A protein and the small-molecule ligand that binds it are described below.
Small molecule (SMILES): CCCCCC(=O)N1C[C@@H](C)c2c1cc(O)c1ccccc21

Binding-site contacts:
Ligand atom O contacts residue MET121 of chain 2.C at 3.8 Å.
Ligand atom C16 contacts residue CYS303 of chain 2.C at 3.5 Å (hydrophobic).
Ligand atom C7 contacts residue ILE304 of chain 2.C at 3.7 Å (hydrophobic).
Ligand atom C2 contacts residue TYR297 of chain 2.C at 3.5 Å (hydrophobic).
Ligand atom C14 contacts residue TRP178 of chain 2.C at 3.8 Å (hydrophobic).
Ligand atom C5 contacts residue TYR297 of chain 2.C at 4.0 Å (hydrophobic).
Ligand atom C1 contacts residue GLN293 of chain 2.C at 3.7 Å.
Ligand atom C14 contacts residue VAL460 of chain 2.C at 3.9 Å (hydrophobic).
Ligand atom C3 contacts residue TYR297 of chain 2.C at 4.2 Å (hydrophobic).
Ligand atom C contacts residue TYR297 of chain 2.C at 3.9 Å (hydrophobic).
Ligand atom C6 contacts residue TYR297 of chain 2.C at 3.8 Å (hydrophobic).
Ligand atom C7 contacts residue CYS302 of chain 2.C at 2.8 Å (hydrophobic).
Ligand atom C12 contacts residue VAL460 of chain 2.C at 4.0 Å (hydrophobic).
Ligand atom C3 contacts residue SER458 of chain 2.C at 4.1 Å.
Ligand atom C10 contacts residue MET121 of chain 2.C at 4.0 Å (hydrophobic).
Ligand atom C6 contacts residue ILE304 of chain 2.C at 4.1 Å (hydrophobic).
Ligand atom C12 contacts residue MET121 of chain 2.C at 4.2 Å (hydrophobic).
Ligand atom C5 contacts residue MET121 of chain 2.C at 4.3 Å (hydrophobic).
Ligand atom C5 contacts residue SER458 of chain 2.C at 4.1 Å.
Ligand atom O1 contacts residue VAL460 of chain 2.C at 4.0 Å.
Ligand atom O contacts residue SER458 of chain 2.C at 4.2 Å.
Ligand atom O1 contacts residue LEU174 of chain 2.C at 3.6 Å.
Ligand atom C13 contacts residue VAL460 of chain 2.C at 4.2 Å (hydrophobic).
Ligand atom C4 contacts residue SER458 of chain 2.C at 4.0 Å.
Ligand atom C8 contacts residue CYS302 of chain 2.C at 1.6 Å (hydrophobic).
Ligand atom C4 contacts residue TYR297 of chain 2.C at 3.6 Å (hydrophobic).
Ligand atom N contacts residue TYR297 of chain 2.C at 4.1 Å.
Ligand atom C8 contacts residue PHE171 of chain 2.C at 3.2 Å (hydrophobic).
Ligand atom C1 contacts residue TYR297 of chain 2.C at 3.8 Å (hydrophobic).
Ligand atom O1 contacts residue MET121 of chain 2.C at 3.9 Å.
Ligand atom C9 contacts residue CYS302 of chain 2.C at 4.1 Å (hydrophobic).
Ligand atom C17 contacts residue CYS303 of chain 2.C at 3.7 Å (hydrophobic).
Ligand atom C6 contacts residue CYS302 of chain 2.C at 3.2 Å (hydrophobic).
Ligand atom C contacts residue GLN293 of chain 2.C at 3.6 Å.
Ligand atom C14 contacts residue LEU174 of chain 2.C at 4.1 Å (hydrophobic).
Ligand atom C8 contacts residue TYR297 of chain 2.C at 4.2 Å (hydrophobic).
Ligand atom C11 contacts residue MET121 of chain 2.C at 3.6 Å (hydrophobic).
Ligand atom C9 contacts residue ILE304 of chain 2.C at 4.2 Å (hydrophobic).
Ligand atom C15 contacts residue TRP178 of chain 2.C at 3.9 Å (hydrophobic).
Ligand atom C6 contacts residue SER458 of chain 2.C at 4.2 Å.

Sequence of chain 2.C:
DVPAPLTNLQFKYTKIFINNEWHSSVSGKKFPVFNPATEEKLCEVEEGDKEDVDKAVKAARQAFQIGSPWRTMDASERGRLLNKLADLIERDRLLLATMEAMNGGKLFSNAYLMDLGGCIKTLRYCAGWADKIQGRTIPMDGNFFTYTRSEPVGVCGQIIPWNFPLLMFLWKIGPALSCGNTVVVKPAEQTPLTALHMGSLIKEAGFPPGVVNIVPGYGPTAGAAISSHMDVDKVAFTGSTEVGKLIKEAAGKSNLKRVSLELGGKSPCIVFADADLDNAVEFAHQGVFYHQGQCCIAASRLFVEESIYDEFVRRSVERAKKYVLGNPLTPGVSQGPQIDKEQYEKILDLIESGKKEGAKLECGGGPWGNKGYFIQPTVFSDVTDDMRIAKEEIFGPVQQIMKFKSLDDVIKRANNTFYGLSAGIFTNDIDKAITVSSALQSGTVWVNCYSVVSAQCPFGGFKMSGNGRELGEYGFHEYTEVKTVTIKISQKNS